Binding-site contacts:
Ligand atom C2 contacts residue THR160 of chain 54.A at 2.7 Å.
Ligand atom O3 contacts residue THR160 of chain 54.A at 4.3 Å.
Ligand atom C7 contacts residue THR160 of chain 54.A at 3.4 Å.
Ligand atom C7 contacts residue ASN154 of chain 54.A at 3.0 Å.
Ligand atom C4 contacts residue ASN154 of chain 54.A at 4.3 Å.
Ligand atom O6 contacts residue HIS158 of chain 54.A at 3.4 Å (h-bond).
Ligand atom C8 contacts residue ILE152 of chain 54.A at 4.3 Å (hydrophobic).
Ligand atom C3 contacts residue ASN154 of chain 54.A at 3.9 Å.
Ligand atom C2 contacts residue ASN154 of chain 54.A at 2.5 Å.
Ligand atom O5 contacts residue HIS158 of chain 54.A at 3.8 Å.
Ligand atom O7 contacts residue ASN154 of chain 54.A at 2.7 Å (h-bond).
Ligand atom C8 contacts residue VAL153 of chain 54.A at 4.4 Å (hydrophobic).
Ligand atom O7 contacts residue THR160 of chain 54.A at 2.5 Å.
Ligand atom C1 contacts residue THR160 of chain 54.A at 3.0 Å.
Ligand atom O5 contacts residue ASN154 of chain 54.A at 2.4 Å (h-bond).
Ligand atom C5 contacts residue ASN154 of chain 54.A at 3.8 Å.
Ligand atom C1 contacts residue ASN154 of chain 54.A at 1.6 Å.
Ligand atom N2 contacts residue ASN154 of chain 54.A at 3.0 Å (h-bond).
Ligand atom O7 contacts residue ASP161 of chain 54.A at 3.7 Å.
Ligand atom C6 contacts residue THR160 of chain 54.A at 3.7 Å.
Ligand atom C8 contacts residue ASN154 of chain 54.A at 4.1 Å.
Ligand atom C4 contacts residue THR160 of chain 54.A at 3.6 Å.
Ligand atom C6 contacts residue HIS158 of chain 54.A at 4.0 Å.
Ligand atom N2 contacts residue THR160 of chain 54.A at 3.5 Å.
Ligand atom C3 contacts residue THR160 of chain 54.A at 3.9 Å.
Ligand atom C5 contacts residue THR160 of chain 54.A at 3.7 Å.
Ligand atom O5 contacts residue THR160 of chain 54.A at 3.2 Å.

A small-molecule ligand and the protein it binds are described below.
Small molecule (SMILES): CC(=O)N[C@@H]1[C@@H](O)[C@H](O)[C@@H](CO)O[C@H]1O

Sequence of chain 54.A:
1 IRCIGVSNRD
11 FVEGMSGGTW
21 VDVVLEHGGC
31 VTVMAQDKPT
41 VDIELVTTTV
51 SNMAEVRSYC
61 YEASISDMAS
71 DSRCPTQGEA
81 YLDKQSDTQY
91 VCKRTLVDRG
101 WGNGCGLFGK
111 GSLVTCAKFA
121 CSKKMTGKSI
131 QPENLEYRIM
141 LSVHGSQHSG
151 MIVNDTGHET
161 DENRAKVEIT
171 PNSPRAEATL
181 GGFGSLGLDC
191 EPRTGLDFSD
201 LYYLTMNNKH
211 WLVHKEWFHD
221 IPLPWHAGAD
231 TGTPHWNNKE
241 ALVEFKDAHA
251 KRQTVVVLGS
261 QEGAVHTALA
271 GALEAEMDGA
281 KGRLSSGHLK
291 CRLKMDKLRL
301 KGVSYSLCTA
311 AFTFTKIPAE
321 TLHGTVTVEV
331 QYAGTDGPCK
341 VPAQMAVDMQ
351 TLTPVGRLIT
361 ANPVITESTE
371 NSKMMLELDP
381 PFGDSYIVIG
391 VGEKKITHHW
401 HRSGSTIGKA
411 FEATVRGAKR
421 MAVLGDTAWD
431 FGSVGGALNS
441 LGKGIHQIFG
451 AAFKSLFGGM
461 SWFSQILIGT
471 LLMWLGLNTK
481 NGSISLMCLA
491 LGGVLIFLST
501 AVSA